Sequence of chain 1.B:
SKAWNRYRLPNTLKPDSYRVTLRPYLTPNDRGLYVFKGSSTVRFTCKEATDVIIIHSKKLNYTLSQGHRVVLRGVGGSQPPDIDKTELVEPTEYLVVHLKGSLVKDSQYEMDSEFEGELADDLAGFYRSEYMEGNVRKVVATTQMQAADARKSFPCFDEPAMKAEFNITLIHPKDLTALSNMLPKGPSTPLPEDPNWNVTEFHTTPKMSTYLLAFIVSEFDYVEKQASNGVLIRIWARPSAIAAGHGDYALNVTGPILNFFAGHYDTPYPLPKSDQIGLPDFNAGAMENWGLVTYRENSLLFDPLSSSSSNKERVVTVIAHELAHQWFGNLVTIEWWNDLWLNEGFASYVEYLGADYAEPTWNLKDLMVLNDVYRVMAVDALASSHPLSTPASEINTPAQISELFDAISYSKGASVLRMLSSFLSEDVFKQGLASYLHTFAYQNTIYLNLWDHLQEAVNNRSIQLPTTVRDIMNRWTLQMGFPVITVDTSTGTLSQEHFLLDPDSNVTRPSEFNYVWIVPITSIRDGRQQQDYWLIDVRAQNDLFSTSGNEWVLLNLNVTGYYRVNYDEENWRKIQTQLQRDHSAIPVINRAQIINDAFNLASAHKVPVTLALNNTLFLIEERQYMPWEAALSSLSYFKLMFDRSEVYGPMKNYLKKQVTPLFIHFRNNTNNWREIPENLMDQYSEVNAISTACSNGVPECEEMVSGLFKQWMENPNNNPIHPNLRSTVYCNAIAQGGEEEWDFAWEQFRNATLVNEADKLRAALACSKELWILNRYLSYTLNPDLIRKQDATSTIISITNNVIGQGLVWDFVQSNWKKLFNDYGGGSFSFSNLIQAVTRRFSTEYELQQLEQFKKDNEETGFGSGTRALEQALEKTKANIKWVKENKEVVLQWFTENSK

Binding-site contacts:
Ligand atom C8 contacts residue SER23 of chain 1.B at 3.6 Å.
Ligand atom N2 contacts residue SER23 of chain 1.B at 2.7 Å (h-bond).
Ligand atom C3 contacts residue ARG49 of chain 1.B at 3.8 Å.
Ligand atom C2 contacts residue ASN173 of chain 1.B at 2.5 Å.
Ligand atom C7 contacts residue ARG25 of chain 1.B at 3.4 Å.
Ligand atom C8 contacts residue THR47 of chain 1.B at 4.0 Å.
Ligand atom C2 contacts residue ARG49 of chain 1.B at 4.3 Å.
Ligand atom C8 contacts residue TYR24 of chain 1.B at 4.2 Å (hydrophobic).
Ligand atom C3 contacts residue SER23 of chain 1.B at 3.8 Å.
Ligand atom O7 contacts residue ARG25 of chain 1.B at 2.5 Å (salt-bridge).
Ligand atom C1 contacts residue SER23 of chain 1.B at 4.0 Å.
Ligand atom C8 contacts residue GLU116 of chain 1.B at 4.0 Å.
Ligand atom O7 contacts residue THR47 of chain 1.B at 4.5 Å.
Ligand atom C8 contacts residue ARG49 of chain 1.B at 3.3 Å.
Ligand atom C5 contacts residue ASN173 of chain 1.B at 3.6 Å.
Ligand atom C1 contacts residue ASN173 of chain 1.B at 1.4 Å.
Ligand atom O7 contacts residue TYR24 of chain 1.B at 4.5 Å.
Ligand atom C8 contacts residue ARG25 of chain 1.B at 3.7 Å.
Ligand atom N2 contacts residue TYR24 of chain 1.B at 4.2 Å.
Ligand atom O3 contacts residue SER23 of chain 1.B at 4.3 Å.
Ligand atom N2 contacts residue ARG49 of chain 1.B at 3.9 Å.
Ligand atom C2 contacts residue SER23 of chain 1.B at 3.6 Å.
Ligand atom C7 contacts residue ASN173 of chain 1.B at 3.4 Å.
Ligand atom C5 contacts residue THR210 of chain 1.B at 3.8 Å.
Ligand atom C7 contacts residue TYR24 of chain 1.B at 4.2 Å (hydrophobic).
Ligand atom O6 contacts residue ASN173 of chain 1.B at 4.5 Å.
Ligand atom O6 contacts residue LYS191 of chain 1.B at 4.5 Å.
Ligand atom O5 contacts residue ASN173 of chain 1.B at 2.4 Å (h-bond).
Ligand atom N2 contacts residue ASN173 of chain 1.B at 2.9 Å (h-bond).
Ligand atom C6 contacts residue THR210 of chain 1.B at 4.0 Å.
Ligand atom C3 contacts residue ASN173 of chain 1.B at 3.8 Å.
Ligand atom C4 contacts residue ASN173 of chain 1.B at 4.2 Å.
Ligand atom C7 contacts residue SER23 of chain 1.B at 3.5 Å.
Ligand atom O6 contacts residue ARG49 of chain 1.B at 4.0 Å.
Ligand atom O7 contacts residue ASN173 of chain 1.B at 3.2 Å (h-bond).
Ligand atom O3 contacts residue ARG49 of chain 1.B at 2.6 Å (salt-bridge).
Ligand atom O6 contacts residue THR210 of chain 1.B at 3.1 Å (h-bond).
Ligand atom C1 contacts residue THR210 of chain 1.B at 4.0 Å.
Ligand atom C7 contacts residue ARG49 of chain 1.B at 3.8 Å.
Ligand atom O5 contacts residue THR210 of chain 1.B at 3.5 Å (h-bond).

A protein and the small-molecule ligand that binds it are described below.
Small molecule (SMILES): CC(=O)N[C@H]1[C@H](O[C@H]2[C@H](O)[C@@H](NC(C)=O)CO[C@@H]2CO)O[C@H](CO)[C@@H](O[C@@H]2O[C@H](CO)[C@@H](O)[C@H](O)[C@@H]2O)[C@@H]1O